Sequence of chain 4.A:
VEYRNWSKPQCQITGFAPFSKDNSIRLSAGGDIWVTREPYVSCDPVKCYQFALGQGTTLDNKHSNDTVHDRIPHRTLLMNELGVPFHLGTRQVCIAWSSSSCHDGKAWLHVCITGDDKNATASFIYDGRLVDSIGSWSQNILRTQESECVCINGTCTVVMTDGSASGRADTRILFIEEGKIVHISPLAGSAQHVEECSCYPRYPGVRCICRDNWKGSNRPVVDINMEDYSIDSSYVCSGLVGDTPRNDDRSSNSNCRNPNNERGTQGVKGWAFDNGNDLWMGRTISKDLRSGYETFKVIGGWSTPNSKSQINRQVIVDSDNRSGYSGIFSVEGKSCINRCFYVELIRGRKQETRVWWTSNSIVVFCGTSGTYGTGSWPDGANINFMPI

The small molecule below binds the protein below.
Small molecule (SMILES): CC(=O)N[C@H]1[C@H]([C@H](O)[C@H](O)CO)O[C@@](O)(C(=O)O)C[C@@H]1O

Binding-site contacts:
Ligand atom O9 contacts residue ALA165 of chain 4.A at 3.6 Å.
Ligand atom C6 contacts residue GLU196 of chain 4.A at 3.7 Å.
Ligand atom C1 contacts residue TYR325 of chain 4.A at 3.1 Å (hydrophobic).
Ligand atom O6 contacts residue TYR325 of chain 4.A at 2.8 Å (h-bond).
Ligand atom C1 contacts residue ARG290 of chain 4.A at 3.6 Å.
Ligand atom O10 contacts residue ASP70 of chain 4.A at 3.6 Å.
Ligand atom C2 contacts residue TYR325 of chain 4.A at 3.2 Å (hydrophobic).
Ligand atom O1A contacts residue TYR325 of chain 4.A at 3.8 Å.
Ligand atom C4 contacts residue GLU38 of chain 4.A at 3.8 Å.
Ligand atom C6 contacts residue TYR325 of chain 4.A at 3.6 Å (hydrophobic).
Ligand atom C9 contacts residue ALA165 of chain 4.A at 3.9 Å (hydrophobic).
Ligand atom C3 contacts residue TYR325 of chain 4.A at 3.2 Å (hydrophobic).
Ligand atom C11 contacts residue TRP97 of chain 4.A at 4.0 Å (hydrophobic).
Ligand atom C8 contacts residue GLU195 of chain 4.A at 3.4 Å.
Ligand atom C3 contacts residue ASP70 of chain 4.A at 3.5 Å.
Ligand atom C4 contacts residue TYR325 of chain 4.A at 3.6 Å (hydrophobic).
Ligand atom O2 contacts residue ASP70 of chain 4.A at 2.8 Å (salt-bridge).
Ligand atom O1B contacts residue ARG211 of chain 4.A at 2.9 Å (salt-bridge).
Ligand atom O6 contacts residue GLU196 of chain 4.A at 3.8 Å.
Ligand atom O1A contacts residue ARG290 of chain 4.A at 3.2 Å (salt-bridge).
Ligand atom C9 contacts residue GLU195 of chain 4.A at 3.2 Å.
Ligand atom O10 contacts residue ARG71 of chain 4.A at 3.1 Å (salt-bridge).
Ligand atom C3 contacts residue GLU38 of chain 4.A at 3.6 Å.
Ligand atom O4 contacts residue ASP70 of chain 4.A at 3.1 Å.
Ligand atom C1 contacts residue ARG211 of chain 4.A at 3.9 Å.
Ligand atom O8 contacts residue GLU195 of chain 4.A at 2.6 Å (salt-bridge).
Ligand atom C5 contacts residue ASP70 of chain 4.A at 3.5 Å.
Ligand atom C8 contacts residue ARG211 of chain 4.A at 3.7 Å.
Ligand atom C4 contacts residue ASP70 of chain 4.A at 3.7 Å.
Ligand atom O9 contacts residue GLU195 of chain 4.A at 2.5 Å (salt-bridge).
Ligand atom C2 contacts residue ASP70 of chain 4.A at 3.7 Å.
Ligand atom O1B contacts residue TYR325 of chain 4.A at 3.0 Å (h-bond).
Ligand atom O1B contacts residue ARG290 of chain 4.A at 2.8 Å (salt-bridge).
Ligand atom O4 contacts residue GLU38 of chain 4.A at 3.3 Å (salt-bridge).
Ligand atom O6 contacts residue ARG211 of chain 4.A at 3.5 Å (salt-bridge).
Ligand atom O8 contacts residue ARG211 of chain 4.A at 3.9 Å.
Ligand atom C3 contacts residue ARG37 of chain 4.A at 3.8 Å.
Ligand atom C9 contacts residue ASN213 of chain 4.A at 3.8 Å.
Ligand atom O1A contacts residue ARG37 of chain 4.A at 3.1 Å (salt-bridge).
Ligand atom O9 contacts residue ARG143 of chain 4.A at 3.9 Å.